Sequence of chain 1.C:
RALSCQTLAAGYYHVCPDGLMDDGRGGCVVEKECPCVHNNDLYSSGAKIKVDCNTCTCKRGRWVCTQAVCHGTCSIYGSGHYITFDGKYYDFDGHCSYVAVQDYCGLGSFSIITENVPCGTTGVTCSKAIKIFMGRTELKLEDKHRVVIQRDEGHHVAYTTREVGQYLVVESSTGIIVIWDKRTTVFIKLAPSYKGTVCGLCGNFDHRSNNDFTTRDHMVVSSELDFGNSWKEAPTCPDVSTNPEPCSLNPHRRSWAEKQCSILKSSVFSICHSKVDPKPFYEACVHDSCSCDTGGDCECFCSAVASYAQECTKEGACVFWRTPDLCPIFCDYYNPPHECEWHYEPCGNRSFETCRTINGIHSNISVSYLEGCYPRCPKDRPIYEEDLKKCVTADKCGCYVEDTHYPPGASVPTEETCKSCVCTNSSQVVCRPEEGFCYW

A small-molecule ligand and the protein it binds are described below.
Small molecule (SMILES): CC(=O)N[C@H]1[C@H](O[C@H]2[C@H](O)[C@@H](NC(C)=O)CO[C@@H]2CO)O[C@H](CO)[C@@H](O)[C@@H]1O

Binding-site contacts:
Ligand atom O7 contacts residue SER943 of chain 1.C at 3.5 Å.
Ligand atom N2 contacts residue GLU941 of chain 1.C at 3.6 Å.
Ligand atom C6 contacts residue SER943 of chain 1.C at 4.4 Å.
Ligand atom C7 contacts residue HIS1132 of chain 1.C at 4.1 Å.
Ligand atom O5 contacts residue ASN1134 of chain 1.C at 2.4 Å (h-bond).
Ligand atom C2 contacts residue ASN1134 of chain 1.C at 2.5 Å.
Ligand atom C1 contacts residue ASN1134 of chain 1.C at 1.4 Å.
Ligand atom O7 contacts residue GLU941 of chain 1.C at 4.2 Å.
Ligand atom C1 contacts residue SER943 of chain 1.C at 4.5 Å.
Ligand atom C8 contacts residue GLU941 of chain 1.C at 3.8 Å.
Ligand atom C4 contacts residue SER943 of chain 1.C at 4.1 Å.
Ligand atom C7 contacts residue GLU941 of chain 1.C at 3.7 Å.
Ligand atom C5 contacts residue SER943 of chain 1.C at 4.4 Å.
Ligand atom N2 contacts residue HIS1132 of chain 1.C at 3.9 Å.
Ligand atom C2 contacts residue GLU941 of chain 1.C at 4.3 Å.
Ligand atom O3 contacts residue SER943 of chain 1.C at 3.9 Å.
Ligand atom N2 contacts residue ASN1134 of chain 1.C at 2.9 Å (h-bond).
Ligand atom C8 contacts residue SER1133 of chain 1.C at 4.4 Å.
Ligand atom C7 contacts residue ASN1134 of chain 1.C at 4.0 Å.
Ligand atom C4 contacts residue ASN1134 of chain 1.C at 4.2 Å.
Ligand atom C5 contacts residue ASN1134 of chain 1.C at 3.7 Å.
Ligand atom C2 contacts residue SER943 of chain 1.C at 4.5 Å.
Ligand atom O6 contacts residue SER943 of chain 1.C at 4.2 Å.
Ligand atom C8 contacts residue HIS1132 of chain 1.C at 3.3 Å.
Ligand atom C3 contacts residue ASN1134 of chain 1.C at 3.8 Å.